The protein below binds the small molecule below.
Small molecule (SMILES): CC(=O)N[C@H]1[C@H](O[C@H]2[C@H](O)[C@@H](NC(C)=O)CO[C@@H]2CO)O[C@H](CO)[C@@H](O)[C@@H]1O

Sequence of chain 1.C:
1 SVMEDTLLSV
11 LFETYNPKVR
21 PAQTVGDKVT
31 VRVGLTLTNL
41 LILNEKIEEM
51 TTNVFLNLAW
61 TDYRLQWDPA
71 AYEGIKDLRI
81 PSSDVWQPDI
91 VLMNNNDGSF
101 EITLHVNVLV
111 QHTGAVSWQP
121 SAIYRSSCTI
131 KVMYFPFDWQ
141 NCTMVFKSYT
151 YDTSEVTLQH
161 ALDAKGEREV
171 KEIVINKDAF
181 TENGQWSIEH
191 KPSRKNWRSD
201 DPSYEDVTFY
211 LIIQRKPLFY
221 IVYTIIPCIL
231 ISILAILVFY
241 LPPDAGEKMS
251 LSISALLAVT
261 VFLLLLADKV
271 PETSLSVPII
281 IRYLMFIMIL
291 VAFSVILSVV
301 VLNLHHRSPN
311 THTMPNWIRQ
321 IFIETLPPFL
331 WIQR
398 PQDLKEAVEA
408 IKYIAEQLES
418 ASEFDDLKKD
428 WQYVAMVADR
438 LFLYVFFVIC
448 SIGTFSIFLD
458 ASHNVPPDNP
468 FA

Binding-site contacts:
Ligand atom C8 contacts residue PHE468 of chain 1.C at 4.1 Å (hydrophobic).
Ligand atom C4 contacts residue ASN141 of chain 1.C at 4.2 Å.
Ligand atom C3 contacts residue PHE468 of chain 1.C at 4.4 Å (hydrophobic).
Ligand atom C3 contacts residue PRO467 of chain 1.C at 3.9 Å (hydrophobic).
Ligand atom O6 contacts residue PHE468 of chain 1.C at 3.8 Å.
Ligand atom C2 contacts residue ARG194 of chain 1.C at 3.3 Å.
Ligand atom C8 contacts residue ILE212 of chain 1.C at 4.2 Å (hydrophobic).
Ligand atom C1 contacts residue ARG194 of chain 1.C at 4.0 Å.
Ligand atom N2 contacts residue PRO467 of chain 1.C at 3.1 Å (h-bond).
Ligand atom C3 contacts residue ASN141 of chain 1.C at 3.8 Å.
Ligand atom C1 contacts residue ASN141 of chain 1.C at 1.4 Å.
Ligand atom C8 contacts residue TYR210 of chain 1.C at 4.0 Å (hydrophobic).
Ligand atom O7 contacts residue ASN141 of chain 1.C at 3.7 Å.
Ligand atom C8 contacts residue ASN196 of chain 1.C at 4.0 Å.
Ligand atom C1 contacts residue TYR210 of chain 1.C at 4.4 Å (hydrophobic).
Ligand atom N2 contacts residue ARG194 of chain 1.C at 3.5 Å (salt-bridge).
Ligand atom C7 contacts residue TRP139 of chain 1.C at 4.3 Å (hydrophobic).
Ligand atom O4 contacts residue ARG194 of chain 1.C at 3.6 Å (salt-bridge).
Ligand atom C8 contacts residue PRO464 of chain 1.C at 3.9 Å (hydrophobic).
Ligand atom N2 contacts residue ASN196 of chain 1.C at 4.1 Å.
Ligand atom C5 contacts residue TYR210 of chain 1.C at 3.6 Å (hydrophobic).
Ligand atom C2 contacts residue ASN141 of chain 1.C at 2.4 Å.
Ligand atom C5 contacts residue ASN141 of chain 1.C at 3.6 Å.
Ligand atom N2 contacts residue ILE212 of chain 1.C at 4.2 Å.
Ligand atom C6 contacts residue TYR210 of chain 1.C at 4.0 Å (hydrophobic).
Ligand atom C2 contacts residue PRO467 of chain 1.C at 4.1 Å (hydrophobic).
Ligand atom O5 contacts residue ASN141 of chain 1.C at 2.3 Å (h-bond).
Ligand atom O7 contacts residue TRP139 of chain 1.C at 3.9 Å.
Ligand atom O4 contacts residue TYR210 of chain 1.C at 4.3 Å.
Ligand atom C8 contacts residue ASN466 of chain 1.C at 4.3 Å.
Ligand atom C8 contacts residue PRO467 of chain 1.C at 3.2 Å (hydrophobic).
Ligand atom C7 contacts residue ASN141 of chain 1.C at 3.5 Å.
Ligand atom C7 contacts residue PRO467 of chain 1.C at 3.5 Å (hydrophobic).
Ligand atom N2 contacts residue TYR210 of chain 1.C at 4.0 Å.
Ligand atom O3 contacts residue PHE468 of chain 1.C at 3.3 Å.
Ligand atom C8 contacts residue TRP139 of chain 1.C at 4.1 Å (hydrophobic).
Ligand atom O3 contacts residue PRO467 of chain 1.C at 3.7 Å.
Ligand atom C7 contacts residue PHE468 of chain 1.C at 4.3 Å (hydrophobic).
Ligand atom O5 contacts residue PHE468 of chain 1.C at 4.3 Å.
Ligand atom N2 contacts residue ASN141 of chain 1.C at 2.9 Å (h-bond).